A protein and the small-molecule ligand that binds it are described below.
Small molecule (SMILES): CCCCCc1ccc(Oc2ccccc2)c(O)c1

Binding-site contacts:
Ligand atom C15 contacts residue TYR158 of chain 2.A at 4.0 Å (hydrophobic).
Ligand atom C10 contacts residue GLY96 of chain 2.A at 3.5 Å.
Ligand atom O17 contacts residue NAD1 of chain 2.H at 2.5 Å (h-bond).
Ligand atom C13 contacts residue MET103 of chain 2.A at 4.3 Å (hydrophobic).
Ligand atom C3 contacts residue NAD1 of chain 2.H at 3.2 Å.
Ligand atom C11 contacts residue GLY96 of chain 2.A at 3.6 Å.
Ligand atom C10 contacts residue NAD1 of chain 2.H at 4.2 Å.
Ligand atom O7 contacts residue NAD1 of chain 2.H at 3.0 Å (h-bond).
Ligand atom C18 contacts residue TYR158 of chain 2.A at 4.1 Å (hydrophobic).
Ligand atom C14 contacts residue PRO193 of chain 2.A at 3.9 Å (hydrophobic).
Ligand atom C17 contacts residue ILE215 of chain 2.A at 4.2 Å (hydrophobic).
Ligand atom C2 contacts residue TYR158 of chain 2.A at 4.1 Å (hydrophobic).
Ligand atom C1 contacts residue NAD1 of chain 2.H at 3.8 Å.
Ligand atom C5 contacts residue NAD1 of chain 2.H at 3.8 Å.
Ligand atom C17 contacts residue TYR158 of chain 2.A at 3.9 Å (hydrophobic).
Ligand atom C3 contacts residue MET199 of chain 2.A at 3.7 Å (hydrophobic).
Ligand atom C9 contacts residue NAD1 of chain 2.H at 3.7 Å.
Ligand atom O17 contacts residue LYS165 of chain 2.A at 4.1 Å.
Ligand atom O17 contacts residue TYR158 of chain 2.A at 2.8 Å (h-bond).
Ligand atom C2 contacts residue NAD1 of chain 2.H at 3.4 Å.
Ligand atom C14 contacts residue NAD1 of chain 2.H at 3.8 Å.
Ligand atom C15 contacts residue PHE149 of chain 2.A at 3.4 Å (hydrophobic).
Ligand atom C1 contacts residue TYR158 of chain 2.A at 3.4 Å (hydrophobic).
Ligand atom C12 contacts residue PHE97 of chain 2.A at 4.3 Å (hydrophobic).
Ligand atom C18 contacts residue ILE215 of chain 2.A at 3.7 Å (hydrophobic).
Ligand atom C8 contacts residue NAD1 of chain 2.H at 3.6 Å.
Ligand atom C13 contacts residue MET161 of chain 2.A at 4.0 Å (hydrophobic).
Ligand atom C12 contacts residue MET161 of chain 2.A at 3.9 Å (hydrophobic).
Ligand atom C6 contacts residue NAD1 of chain 2.H at 3.6 Å.
Ligand atom C11 contacts residue PHE97 of chain 2.A at 3.7 Å (hydrophobic).
Ligand atom C4 contacts residue NAD1 of chain 2.H at 3.6 Å.
Ligand atom C13 contacts residue NAD1 of chain 2.H at 4.0 Å.
Ligand atom C14 contacts residue MET199 of chain 2.A at 3.9 Å (hydrophobic).
Ligand atom O17 contacts residue PHE149 of chain 2.A at 4.0 Å.
Ligand atom C2 contacts residue MET199 of chain 2.A at 4.3 Å (hydrophobic).
Ligand atom C14 contacts residue PHE149 of chain 2.A at 3.7 Å (hydrophobic).
Ligand atom C6 contacts residue TYR158 of chain 2.A at 3.2 Å (hydrophobic).
Ligand atom C12 contacts residue MET103 of chain 2.A at 3.9 Å (hydrophobic).
Ligand atom C10 contacts residue PHE97 of chain 2.A at 4.3 Å (hydrophobic).
Ligand atom C1 contacts residue PHE149 of chain 2.A at 3.8 Å (hydrophobic).

Sequence of chain 2.A:
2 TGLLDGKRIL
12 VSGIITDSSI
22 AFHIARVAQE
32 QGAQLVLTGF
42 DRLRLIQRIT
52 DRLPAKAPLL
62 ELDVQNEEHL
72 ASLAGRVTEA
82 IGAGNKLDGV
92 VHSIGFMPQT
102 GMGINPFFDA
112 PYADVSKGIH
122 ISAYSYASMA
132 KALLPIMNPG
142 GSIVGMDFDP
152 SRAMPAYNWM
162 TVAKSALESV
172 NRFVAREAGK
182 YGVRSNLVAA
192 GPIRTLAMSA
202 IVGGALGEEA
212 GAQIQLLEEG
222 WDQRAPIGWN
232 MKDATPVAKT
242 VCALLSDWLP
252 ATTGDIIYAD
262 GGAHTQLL